The small molecule below binds the protein below.
Small molecule (SMILES): CC(=O)N[C@H]1[C@H](O[C@H]2[C@H](O)[C@@H](NC(C)=O)CO[C@@H]2CO)O[C@H](CO)[C@@H](O[C@@H]2O[C@H](CO)[C@@H](O)[C@H](O)[C@@H]2O)[C@@H]1O

Sequence of chain 1.I:
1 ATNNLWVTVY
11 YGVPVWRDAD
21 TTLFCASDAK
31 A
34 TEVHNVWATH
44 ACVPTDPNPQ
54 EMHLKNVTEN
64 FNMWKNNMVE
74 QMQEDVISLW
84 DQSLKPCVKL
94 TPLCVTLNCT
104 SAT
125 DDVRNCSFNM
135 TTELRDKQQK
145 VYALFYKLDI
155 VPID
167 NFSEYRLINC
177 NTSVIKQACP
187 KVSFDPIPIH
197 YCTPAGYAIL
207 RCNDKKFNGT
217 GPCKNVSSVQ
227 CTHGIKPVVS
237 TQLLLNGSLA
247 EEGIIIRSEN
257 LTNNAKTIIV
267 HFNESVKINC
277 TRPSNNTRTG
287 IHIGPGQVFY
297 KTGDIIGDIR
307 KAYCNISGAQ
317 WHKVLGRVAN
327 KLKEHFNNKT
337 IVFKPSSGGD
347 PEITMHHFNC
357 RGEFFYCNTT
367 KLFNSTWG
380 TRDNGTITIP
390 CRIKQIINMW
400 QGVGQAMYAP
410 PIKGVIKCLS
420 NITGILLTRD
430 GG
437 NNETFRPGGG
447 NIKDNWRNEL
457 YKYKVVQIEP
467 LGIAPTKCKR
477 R

Binding-site contacts:
Ligand atom N2 contacts residue SER419 of chain 1.I at 3.0 Å (h-bond).
Ligand atom C5 contacts residue ASP191 of chain 1.I at 4.2 Å.
Ligand atom C6 contacts residue LEU418 of chain 1.I at 4.2 Å (hydrophobic).
Ligand atom C7 contacts residue SER419 of chain 1.I at 3.9 Å.
Ligand atom C4 contacts residue ASN242 of chain 1.I at 4.2 Å.
Ligand atom C1 contacts residue SER419 of chain 1.I at 3.7 Å.
Ligand atom C2 contacts residue SER419 of chain 1.I at 3.7 Å.
Ligand atom C6 contacts residue ASP191 of chain 1.I at 4.3 Å.
Ligand atom C2 contacts residue ASN242 of chain 1.I at 2.4 Å.
Ligand atom C8 contacts residue PHE354 of chain 1.I at 4.0 Å (hydrophobic).
Ligand atom O7 contacts residue LEU418 of chain 1.I at 4.1 Å.
Ligand atom C5 contacts residue ASN242 of chain 1.I at 3.6 Å.
Ligand atom C3 contacts residue ASN242 of chain 1.I at 3.8 Å.
Ligand atom C2 contacts residue LEU418 of chain 1.I at 4.1 Å (hydrophobic).
Ligand atom C5 contacts residue LEU418 of chain 1.I at 3.2 Å (hydrophobic).
Ligand atom O5 contacts residue LEU418 of chain 1.I at 4.0 Å.
Ligand atom O7 contacts residue VAL234 of chain 1.I at 3.6 Å.
Ligand atom C3 contacts residue SER419 of chain 1.I at 3.9 Å.
Ligand atom C3 contacts residue LEU418 of chain 1.I at 3.5 Å (hydrophobic).
Ligand atom C8 contacts residue ASN242 of chain 1.I at 4.5 Å.
Ligand atom C7 contacts residue ASN242 of chain 1.I at 3.3 Å.
Ligand atom C1 contacts residue ASN242 of chain 1.I at 1.4 Å.
Ligand atom C8 contacts residue ASN355 of chain 1.I at 3.7 Å.
Ligand atom O7 contacts residue ASN242 of chain 1.I at 3.2 Å (h-bond).
Ligand atom C6 contacts residue ASN242 of chain 1.I at 4.4 Å.
Ligand atom C8 contacts residue SER419 of chain 1.I at 4.0 Å.
Ligand atom C7 contacts residue ASN355 of chain 1.I at 4.0 Å.
Ligand atom O3 contacts residue CYS417 of chain 1.I at 4.3 Å.
Ligand atom C1 contacts residue LEU418 of chain 1.I at 3.8 Å (hydrophobic).
Ligand atom O4 contacts residue LEU418 of chain 1.I at 3.5 Å (h-bond).
Ligand atom N2 contacts residue ASN242 of chain 1.I at 2.9 Å (h-bond).
Ligand atom O5 contacts residue ASN242 of chain 1.I at 2.3 Å (h-bond).
Ligand atom O7 contacts residue PRO192 of chain 1.I at 3.9 Å.
Ligand atom O7 contacts residue ASN355 of chain 1.I at 4.3 Å.
Ligand atom C4 contacts residue LEU418 of chain 1.I at 3.6 Å (hydrophobic).
Ligand atom C8 contacts residue LEU241 of chain 1.I at 4.4 Å (hydrophobic).